Binding-site contacts:
Ligand atom C8 contacts residue GLU1069 of chain 1.C at 3.4 Å.
Ligand atom C3 contacts residue ASN1071 of chain 1.C at 3.8 Å.
Ligand atom C4 contacts residue ASN1071 of chain 1.C at 4.2 Å.
Ligand atom O5 contacts residue ALA703 of chain 1.C at 4.4 Å.
Ligand atom C8 contacts residue ASN1071 of chain 1.C at 4.2 Å.
Ligand atom C5 contacts residue ALA703 of chain 1.C at 3.8 Å (hydrophobic).
Ligand atom O5 contacts residue ASN1071 of chain 1.C at 2.3 Å (h-bond).
Ligand atom N2 contacts residue ASN1071 of chain 1.C at 3.0 Å (h-bond).
Ligand atom C7 contacts residue ASN1071 of chain 1.C at 3.8 Å.
Ligand atom C1 contacts residue ASN1071 of chain 1.C at 1.4 Å.
Ligand atom C2 contacts residue ASN1071 of chain 1.C at 2.5 Å.
Ligand atom O7 contacts residue ASN1071 of chain 1.C at 4.2 Å.
Ligand atom O7 contacts residue ALA703 of chain 1.C at 4.3 Å.
Ligand atom C5 contacts residue ASN1071 of chain 1.C at 3.7 Å.
Ligand atom C1 contacts residue ALA703 of chain 1.C at 4.5 Å (hydrophobic).

A small-molecule ligand and the protein it binds are described below.
Small molecule (SMILES): CC(=O)N[C@H]1[C@H](O[C@H]2[C@H](O)[C@@H](NC(C)=O)CO[C@@H]2CO[C@@H]2O[C@@H](C)[C@@H](O)[C@@H](O)[C@@H]2O)O[C@H](CO)[C@@H](O)[C@@H]1O

Sequence of chain 1.C:
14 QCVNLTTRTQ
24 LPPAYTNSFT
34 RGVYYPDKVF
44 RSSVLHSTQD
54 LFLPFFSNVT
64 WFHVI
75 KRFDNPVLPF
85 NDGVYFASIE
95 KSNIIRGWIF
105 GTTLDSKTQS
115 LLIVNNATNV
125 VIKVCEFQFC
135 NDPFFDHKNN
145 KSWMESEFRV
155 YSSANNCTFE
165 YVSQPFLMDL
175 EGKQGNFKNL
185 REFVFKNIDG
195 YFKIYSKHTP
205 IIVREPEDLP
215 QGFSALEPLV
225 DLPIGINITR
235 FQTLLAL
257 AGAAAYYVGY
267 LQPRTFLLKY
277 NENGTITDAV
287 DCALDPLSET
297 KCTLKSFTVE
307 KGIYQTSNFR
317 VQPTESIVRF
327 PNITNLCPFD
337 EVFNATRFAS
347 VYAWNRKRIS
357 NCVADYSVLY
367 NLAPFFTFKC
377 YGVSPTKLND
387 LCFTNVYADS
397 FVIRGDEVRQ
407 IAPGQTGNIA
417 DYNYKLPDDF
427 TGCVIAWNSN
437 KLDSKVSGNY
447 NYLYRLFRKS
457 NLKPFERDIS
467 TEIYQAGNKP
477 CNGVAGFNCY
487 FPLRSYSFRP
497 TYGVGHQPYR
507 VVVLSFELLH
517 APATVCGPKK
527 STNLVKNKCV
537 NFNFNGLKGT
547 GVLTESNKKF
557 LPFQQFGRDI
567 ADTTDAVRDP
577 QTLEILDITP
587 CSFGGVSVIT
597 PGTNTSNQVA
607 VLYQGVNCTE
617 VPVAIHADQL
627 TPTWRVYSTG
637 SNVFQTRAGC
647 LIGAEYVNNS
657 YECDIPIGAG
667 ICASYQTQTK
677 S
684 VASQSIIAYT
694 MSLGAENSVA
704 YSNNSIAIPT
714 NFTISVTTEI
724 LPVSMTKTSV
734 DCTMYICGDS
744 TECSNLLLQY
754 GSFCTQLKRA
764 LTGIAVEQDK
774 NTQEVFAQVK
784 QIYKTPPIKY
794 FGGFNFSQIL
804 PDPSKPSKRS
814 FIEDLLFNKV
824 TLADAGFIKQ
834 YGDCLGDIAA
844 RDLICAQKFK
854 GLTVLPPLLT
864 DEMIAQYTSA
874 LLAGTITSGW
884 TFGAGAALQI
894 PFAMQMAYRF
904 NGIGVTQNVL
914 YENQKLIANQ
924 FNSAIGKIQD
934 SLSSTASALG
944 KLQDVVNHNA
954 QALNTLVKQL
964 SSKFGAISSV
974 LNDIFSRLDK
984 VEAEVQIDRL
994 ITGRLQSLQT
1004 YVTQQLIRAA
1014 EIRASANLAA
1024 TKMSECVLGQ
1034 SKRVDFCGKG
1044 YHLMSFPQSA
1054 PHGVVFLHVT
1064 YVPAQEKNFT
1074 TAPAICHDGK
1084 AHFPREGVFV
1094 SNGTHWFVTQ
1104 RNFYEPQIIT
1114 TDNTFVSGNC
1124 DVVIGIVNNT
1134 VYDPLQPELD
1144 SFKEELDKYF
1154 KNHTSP